This small molecule binds to this protein.
Small molecule (SMILES): CC(=O)N[C@@H]1[C@@H](O)[C@H](O)[C@@H](CO)O[C@H]1O

Binding-site contacts:
Ligand atom C7 contacts residue HIS655 of chain 1.E at 4.5 Å.
Ligand atom C8 contacts residue HIS655 of chain 1.E at 3.3 Å.
Ligand atom O7 contacts residue ASN657 of chain 1.E at 3.6 Å.
Ligand atom C4 contacts residue ASN657 of chain 1.E at 4.2 Å.
Ligand atom C3 contacts residue ASN657 of chain 1.E at 3.8 Å.
Ligand atom C8 contacts residue ASN657 of chain 1.E at 4.1 Å.
Ligand atom C2 contacts residue ASN657 of chain 1.E at 2.5 Å.
Ligand atom C1 contacts residue ASN657 of chain 1.E at 1.4 Å.
Ligand atom C7 contacts residue ASN657 of chain 1.E at 3.5 Å.
Ligand atom C5 contacts residue ASN657 of chain 1.E at 3.7 Å.
Ligand atom C8 contacts residue VAL656 of chain 1.E at 4.2 Å (hydrophobic).
Ligand atom O5 contacts residue ASN657 of chain 1.E at 2.4 Å (h-bond).
Ligand atom N2 contacts residue ASN657 of chain 1.E at 3.0 Å (h-bond).

Sequence of chain 1.E:
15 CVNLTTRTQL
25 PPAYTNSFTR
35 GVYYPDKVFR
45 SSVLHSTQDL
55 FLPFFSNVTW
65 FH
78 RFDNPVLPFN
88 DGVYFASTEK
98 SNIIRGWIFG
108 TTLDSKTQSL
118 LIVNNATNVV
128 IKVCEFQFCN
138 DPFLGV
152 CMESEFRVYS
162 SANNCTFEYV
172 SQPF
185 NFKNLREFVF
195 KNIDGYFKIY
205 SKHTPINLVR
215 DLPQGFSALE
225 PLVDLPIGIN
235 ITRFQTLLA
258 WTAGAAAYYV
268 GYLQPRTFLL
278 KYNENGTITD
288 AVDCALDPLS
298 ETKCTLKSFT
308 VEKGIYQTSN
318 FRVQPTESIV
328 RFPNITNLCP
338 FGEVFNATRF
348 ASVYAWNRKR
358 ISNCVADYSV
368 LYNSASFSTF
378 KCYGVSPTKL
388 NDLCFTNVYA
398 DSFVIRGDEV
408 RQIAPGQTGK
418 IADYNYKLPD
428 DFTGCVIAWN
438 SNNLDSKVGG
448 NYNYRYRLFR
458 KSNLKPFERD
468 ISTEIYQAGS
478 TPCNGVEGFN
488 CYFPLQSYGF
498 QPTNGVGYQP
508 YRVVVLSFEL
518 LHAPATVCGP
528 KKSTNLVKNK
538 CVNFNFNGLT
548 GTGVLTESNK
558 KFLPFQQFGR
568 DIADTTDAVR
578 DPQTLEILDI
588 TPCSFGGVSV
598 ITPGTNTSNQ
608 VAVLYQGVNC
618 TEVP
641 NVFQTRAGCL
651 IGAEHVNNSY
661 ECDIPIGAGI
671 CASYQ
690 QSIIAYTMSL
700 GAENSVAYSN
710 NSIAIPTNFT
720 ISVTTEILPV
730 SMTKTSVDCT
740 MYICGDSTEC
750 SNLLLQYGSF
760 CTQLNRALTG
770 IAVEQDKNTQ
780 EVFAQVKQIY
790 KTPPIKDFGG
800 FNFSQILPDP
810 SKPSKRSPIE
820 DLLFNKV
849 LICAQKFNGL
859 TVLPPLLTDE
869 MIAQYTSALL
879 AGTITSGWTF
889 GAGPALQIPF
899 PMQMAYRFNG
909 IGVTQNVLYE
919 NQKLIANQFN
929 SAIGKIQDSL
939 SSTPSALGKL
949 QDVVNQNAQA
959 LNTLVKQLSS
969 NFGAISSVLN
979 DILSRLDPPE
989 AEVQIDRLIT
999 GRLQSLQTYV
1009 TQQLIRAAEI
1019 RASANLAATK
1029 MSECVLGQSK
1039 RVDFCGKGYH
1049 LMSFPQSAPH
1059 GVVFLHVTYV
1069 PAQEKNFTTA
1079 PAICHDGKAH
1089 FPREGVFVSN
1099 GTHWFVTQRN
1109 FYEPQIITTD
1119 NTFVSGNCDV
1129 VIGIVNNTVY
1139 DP